A protein and the small-molecule ligand that binds it are described below.
Small molecule (SMILES): CC(=O)N[C@H]1[C@H](O[C@H]2[C@H](O)[C@@H](NC(C)=O)CO[C@@H]2CO)O[C@H](CO)[C@@H](O)[C@@H]1O

Binding-site contacts:
Ligand atom N2 contacts residue ASN303 of chain 1.E at 2.9 Å (h-bond).
Ligand atom C8 contacts residue ASN303 of chain 1.E at 4.3 Å.
Ligand atom C6 contacts residue ILE324 of chain 1.E at 4.1 Å (hydrophobic).
Ligand atom C1 contacts residue ILE324 of chain 1.E at 3.7 Å (hydrophobic).
Ligand atom C1 contacts residue ASN303 of chain 1.E at 1.5 Å.
Ligand atom O5 contacts residue ASN303 of chain 1.E at 2.4 Å (h-bond).
Ligand atom C2 contacts residue ASN303 of chain 1.E at 2.5 Å.
Ligand atom C5 contacts residue ASN303 of chain 1.E at 3.7 Å.
Ligand atom O7 contacts residue ASN303 of chain 1.E at 3.3 Å (h-bond).
Ligand atom C7 contacts residue ASN303 of chain 1.E at 3.3 Å.
Ligand atom C7 contacts residue VAL442 of chain 1.E at 4.1 Å (hydrophobic).
Ligand atom O7 contacts residue VAL442 of chain 1.E at 4.3 Å.
Ligand atom C4 contacts residue ASN303 of chain 1.E at 4.3 Å.
Ligand atom O5 contacts residue ILE324 of chain 1.E at 3.3 Å.
Ligand atom C8 contacts residue GLY441 of chain 1.E at 4.5 Å.
Ligand atom C8 contacts residue VAL442 of chain 1.E at 3.5 Å (hydrophobic).
Ligand atom C3 contacts residue ASN303 of chain 1.E at 3.8 Å.
Ligand atom C5 contacts residue ILE324 of chain 1.E at 3.9 Å (hydrophobic).

Sequence of chain 1.E:
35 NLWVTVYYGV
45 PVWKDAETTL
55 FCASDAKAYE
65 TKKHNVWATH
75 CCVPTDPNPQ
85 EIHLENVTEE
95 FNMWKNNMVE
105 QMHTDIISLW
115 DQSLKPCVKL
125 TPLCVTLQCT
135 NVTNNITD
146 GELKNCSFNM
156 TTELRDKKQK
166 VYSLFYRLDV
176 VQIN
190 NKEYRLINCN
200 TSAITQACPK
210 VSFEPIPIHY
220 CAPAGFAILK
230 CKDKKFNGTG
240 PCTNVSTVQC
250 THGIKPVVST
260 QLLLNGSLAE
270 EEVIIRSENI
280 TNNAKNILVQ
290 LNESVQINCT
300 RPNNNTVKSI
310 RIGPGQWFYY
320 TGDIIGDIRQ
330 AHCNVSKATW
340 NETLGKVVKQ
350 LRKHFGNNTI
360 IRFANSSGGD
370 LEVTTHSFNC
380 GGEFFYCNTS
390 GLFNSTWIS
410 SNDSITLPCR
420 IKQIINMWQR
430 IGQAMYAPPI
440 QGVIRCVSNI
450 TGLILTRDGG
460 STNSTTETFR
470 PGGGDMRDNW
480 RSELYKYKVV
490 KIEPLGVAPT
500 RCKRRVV